A small-molecule ligand and the protein it binds are described below.
Small molecule (SMILES): COc1ccc(N2CCN(c3cccc(C)c3)CC2)nn1

Binding-site contacts:
Ligand atom C18 contacts residue ILE125 of chain 19.A at 4.2 Å (hydrophobic).
Ligand atom C14 contacts residue MET217 of chain 19.A at 3.9 Å (hydrophobic).
Ligand atom C20 contacts residue ILE125 of chain 19.A at 3.4 Å (hydrophobic).
Ligand atom C16 contacts residue ILE101 of chain 19.A at 3.5 Å (hydrophobic).
Ligand atom C3 contacts residue TYR193 of chain 19.A at 3.8 Å (hydrophobic).
Ligand atom C1 contacts residue TYR194 of chain 19.A at 4.2 Å (hydrophobic).
Ligand atom C19 contacts residue ILE125 of chain 19.A at 3.2 Å (hydrophobic).
Ligand atom C6 contacts residue THR102 of chain 19.A at 4.3 Å.
Ligand atom C10 contacts residue HIS241 of chain 19.A at 3.6 Å.
Ligand atom C8 contacts residue LEU103 of chain 19.A at 3.1 Å (hydrophobic).
Ligand atom C18 contacts residue ILE220 of chain 19.A at 4.3 Å (hydrophobic).
Ligand atom O2 contacts residue MET195 of chain 19.A at 4.4 Å.
Ligand atom C14 contacts residue ILE101 of chain 19.A at 4.1 Å (hydrophobic).
Ligand atom C21 contacts residue ILE220 of chain 19.A at 3.5 Å (hydrophobic).
Ligand atom C21 contacts residue ILE101 of chain 19.A at 4.0 Å (hydrophobic).
Ligand atom C21 contacts residue TYR147 of chain 19.A at 2.7 Å (hydrophobic).
Ligand atom C15 contacts residue ILE101 of chain 19.A at 4.1 Å (hydrophobic).
Ligand atom C18 contacts residue PHE182 of chain 19.A at 4.0 Å (hydrophobic).
Ligand atom O2 contacts residue TYR193 of chain 19.A at 3.4 Å.
Ligand atom C1 contacts residue TYR193 of chain 19.A at 3.8 Å (hydrophobic).
Ligand atom C3 contacts residue LEU103 of chain 19.A at 4.2 Å (hydrophobic).
Ligand atom C13 contacts residue THR102 of chain 19.A at 4.3 Å.
Ligand atom C1 contacts residue ASN215 of chain 19.A at 3.6 Å.
Ligand atom C17 contacts residue ILE101 of chain 19.A at 3.8 Å (hydrophobic).
Ligand atom C13 contacts residue ILE101 of chain 19.A at 3.4 Å (hydrophobic).
Ligand atom C3 contacts residue PHE121 of chain 19.A at 4.4 Å (hydrophobic).
Ligand atom N4 contacts residue TYR193 of chain 19.A at 3.5 Å.
Ligand atom C1 contacts residue MET195 of chain 19.A at 4.3 Å (hydrophobic).
Ligand atom C11 contacts residue HIS241 of chain 19.A at 3.7 Å.
Ligand atom N5 contacts residue TYR193 of chain 19.A at 4.0 Å.
Ligand atom C16 contacts residue TYR147 of chain 19.A at 4.3 Å (hydrophobic).
Ligand atom C7 contacts residue LEU103 of chain 19.A at 3.2 Å (hydrophobic).
Ligand atom C7 contacts residue THR102 of chain 19.A at 4.2 Å.
Ligand atom C14 contacts residue LEU187 of chain 19.A at 4.3 Å (hydrophobic).
Ligand atom C8 contacts residue PHE121 of chain 19.A at 4.3 Å (hydrophobic).
Ligand atom C10 contacts residue SER123 of chain 19.A at 4.2 Å.
Ligand atom C17 contacts residue TYR147 of chain 19.A at 4.0 Å (hydrophobic).
Ligand atom C17 contacts residue ILE220 of chain 19.A at 3.9 Å (hydrophobic).
Ligand atom N4 contacts residue MET217 of chain 19.A at 3.3 Å.
Ligand atom N5 contacts residue MET217 of chain 19.A at 3.3 Å (h-bond).

Sequence of chain 19.A:
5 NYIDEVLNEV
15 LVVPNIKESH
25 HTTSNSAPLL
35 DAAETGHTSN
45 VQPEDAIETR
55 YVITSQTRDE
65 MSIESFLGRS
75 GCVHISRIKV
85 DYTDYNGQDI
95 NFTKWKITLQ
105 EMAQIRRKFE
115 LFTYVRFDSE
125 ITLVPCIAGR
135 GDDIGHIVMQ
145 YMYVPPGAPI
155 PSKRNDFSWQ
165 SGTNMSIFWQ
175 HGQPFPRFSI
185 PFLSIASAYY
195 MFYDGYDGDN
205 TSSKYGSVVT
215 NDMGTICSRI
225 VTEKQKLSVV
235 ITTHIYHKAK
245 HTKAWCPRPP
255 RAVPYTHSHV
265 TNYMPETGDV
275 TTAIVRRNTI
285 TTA